Binding-site contacts:
Ligand atom C1 contacts residue ASN55 of chain 1.A at 1.4 Å.
Ligand atom C6 contacts residue TYR86 of chain 1.A at 4.2 Å (hydrophobic).
Ligand atom C5 contacts residue TYR86 of chain 1.A at 4.4 Å (hydrophobic).
Ligand atom C3 contacts residue ASN55 of chain 1.A at 3.9 Å.
Ligand atom O5 contacts residue TYR86 of chain 1.A at 4.3 Å.
Ligand atom O5 contacts residue TYR86 of chain 1.A at 3.5 Å (h-bond).
Ligand atom C8 contacts residue GLU54 of chain 1.A at 3.9 Å.
Ligand atom O5 contacts residue ASN55 of chain 1.A at 2.4 Å (h-bond).
Ligand atom O7 contacts residue ASN55 of chain 1.A at 3.5 Å (h-bond).
Ligand atom N2 contacts residue ASN55 of chain 1.A at 3.0 Å (h-bond).
Ligand atom C1 contacts residue TYR86 of chain 1.A at 3.3 Å (hydrophobic).
Ligand atom O6 contacts residue TYR86 of chain 1.A at 3.6 Å (h-bond).
Ligand atom C5 contacts residue TYR86 of chain 1.A at 4.3 Å (hydrophobic).
Ligand atom C5 contacts residue ASN55 of chain 1.A at 3.6 Å.
Ligand atom C4 contacts residue ASN55 of chain 1.A at 4.3 Å.
Ligand atom C2 contacts residue ASN55 of chain 1.A at 2.5 Å.
Ligand atom C2 contacts residue TYR86 of chain 1.A at 3.9 Å (hydrophobic).
Ligand atom C7 contacts residue ASN55 of chain 1.A at 3.4 Å.
Ligand atom C1 contacts residue TYR86 of chain 1.A at 4.4 Å (hydrophobic).
Ligand atom C3 contacts residue TYR86 of chain 1.A at 4.2 Å (hydrophobic).
Ligand atom O2 contacts residue TYR86 of chain 1.A at 3.8 Å.

The protein below binds the small molecule below.
Small molecule (SMILES): CC(=O)N[C@H]1[C@H](O[C@H]2[C@H](O)[C@@H](NC(C)=O)CO[C@@H]2CO[C@H]2O[C@@H](C)[C@@H](O)[C@@H](O)[C@@H]2O)O[C@H](CO)[C@@H](O)[C@@H]1O

Sequence of chain 1.A:
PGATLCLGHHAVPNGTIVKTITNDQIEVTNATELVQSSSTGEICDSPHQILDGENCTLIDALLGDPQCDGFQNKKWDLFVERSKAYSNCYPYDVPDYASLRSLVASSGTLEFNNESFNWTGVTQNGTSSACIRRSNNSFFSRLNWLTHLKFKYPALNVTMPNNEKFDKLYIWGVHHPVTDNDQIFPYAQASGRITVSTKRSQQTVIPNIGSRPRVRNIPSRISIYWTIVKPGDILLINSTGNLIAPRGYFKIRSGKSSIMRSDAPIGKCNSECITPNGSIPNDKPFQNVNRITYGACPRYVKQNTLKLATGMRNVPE